A protein and the small-molecule ligand that binds it are described below.
Small molecule (SMILES): C=CC1=C(C)/C(=C/c2[nH]c(/C=C3\N=C(/C=C4\NC(=O)C(C)=C4C=C)C(C)=C3CCC(=O)O)c(CCC(=O)O)c2C)NC1=O

Sequence of chain 1.A:
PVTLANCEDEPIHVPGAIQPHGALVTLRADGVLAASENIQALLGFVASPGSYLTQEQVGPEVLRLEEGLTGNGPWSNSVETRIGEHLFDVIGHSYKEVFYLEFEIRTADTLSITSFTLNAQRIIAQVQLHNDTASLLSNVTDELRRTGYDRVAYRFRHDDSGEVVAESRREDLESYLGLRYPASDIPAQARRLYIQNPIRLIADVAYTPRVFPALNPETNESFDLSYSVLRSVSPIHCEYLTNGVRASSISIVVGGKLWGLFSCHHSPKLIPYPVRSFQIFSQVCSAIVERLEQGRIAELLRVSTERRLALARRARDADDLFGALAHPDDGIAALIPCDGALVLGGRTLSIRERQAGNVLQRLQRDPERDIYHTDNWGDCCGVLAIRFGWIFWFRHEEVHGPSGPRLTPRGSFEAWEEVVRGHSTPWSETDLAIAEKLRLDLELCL

Binding-site contacts:
Ligand atom O1D contacts residue ARG241 of chain 1.A at 3.6 Å (salt-bridge).
Ligand atom C4B contacts residue ASP194 of chain 1.A at 3.5 Å.
Ligand atom OC contacts residue TYR250 of chain 1.A at 3.2 Å.
Ligand atom NA contacts residue ASP194 of chain 1.A at 2.8 Å (salt-bridge).
Ligand atom OB contacts residue TYR190 of chain 1.A at 3.6 Å.
Ligand atom C1C contacts residue ASP194 of chain 1.A at 3.4 Å.
Ligand atom CBC contacts residue CYS12 of chain 1.A at 1.7 Å (hydrophobic).
Ligand atom CGD contacts residue ARG209 of chain 1.A at 3.0 Å.
Ligand atom C1B contacts residue TYR250 of chain 1.A at 3.2 Å (hydrophobic).
Ligand atom C1A contacts residue ASP194 of chain 1.A at 3.5 Å.
Ligand atom CBB contacts residue PRO456 of chain 1.A at 3.6 Å (hydrophobic).
Ligand atom OB contacts residue TYR250 of chain 1.A at 3.2 Å (h-bond).
Ligand atom C2B contacts residue TYR250 of chain 1.A at 3.5 Å (hydrophobic).
Ligand atom C4C contacts residue ASP194 of chain 1.A at 3.4 Å.
Ligand atom O1A contacts residue SER275 of chain 1.A at 3.2 Å (h-bond).
Ligand atom CMD contacts residue SER244 of chain 1.A at 3.5 Å.
Ligand atom NB contacts residue TYR250 of chain 1.A at 2.8 Å (h-bond).
Ligand atom CAC contacts residue CYS12 of chain 1.A at 2.8 Å (hydrophobic).
Ligand atom OC contacts residue ASP194 of chain 1.A at 3.4 Å (salt-bridge).
Ligand atom C3B contacts residue TYR250 of chain 1.A at 3.2 Å (hydrophobic).
Ligand atom C2A contacts residue ILE195 of chain 1.A at 3.4 Å (hydrophobic).
Ligand atom OB contacts residue SER459 of chain 1.A at 3.4 Å.
Ligand atom O1D contacts residue ARG209 of chain 1.A at 2.5 Å (salt-bridge).
Ligand atom O2D contacts residue ARG209 of chain 1.A at 2.9 Å (salt-bridge).
Ligand atom C4A contacts residue ASP194 of chain 1.A at 3.5 Å.
Ligand atom O2D contacts residue TYR203 of chain 1.A at 3.2 Å (h-bond).
Ligand atom O1A contacts residue HIS277 of chain 1.A at 3.5 Å.
Ligand atom O2A contacts residue TYR163 of chain 1.A at 3.0 Å.
Ligand atom NB contacts residue ASP194 of chain 1.A at 2.4 Å (salt-bridge).
Ligand atom CBA contacts residue TYR203 of chain 1.A at 3.5 Å (hydrophobic).
Ligand atom CGA contacts residue SER275 of chain 1.A at 3.1 Å.
Ligand atom O2A contacts residue SER275 of chain 1.A at 3.0 Å (h-bond).
Ligand atom ND contacts residue ASP194 of chain 1.A at 2.8 Å (salt-bridge).
Ligand atom CHB contacts residue ASP194 of chain 1.A at 3.0 Å.
Ligand atom NC contacts residue ASP194 of chain 1.A at 3.0 Å (salt-bridge).
Ligand atom NB contacts residue TYR190 of chain 1.A at 3.3 Å.
Ligand atom C4B contacts residue TYR250 of chain 1.A at 2.8 Å (hydrophobic).
Ligand atom CMC contacts residue SER193 of chain 1.A at 3.6 Å.
Ligand atom CAA contacts residue ILE195 of chain 1.A at 3.4 Å (hydrophobic).
Ligand atom C1B contacts residue ASP194 of chain 1.A at 3.1 Å.